The small molecule below binds the protein below.
Small molecule (SMILES): CC(=O)N[C@H]1[C@H](O[C@H]2[C@H](O)[C@@H](NC(C)=O)CO[C@@H]2CO[C@@H]2O[C@@H](C)[C@@H](O)[C@@H](O)[C@@H]2O)O[C@H](CO)[C@@H](O[C@@H]2O[C@H](CO)[C@@H](O)[C@H](O[C@@H]3O[C@H](CO)[C@@H](O)[C@H](O)[C@@H]3O)[C@@H]2O)[C@@H]1O

Sequence of chain 4.E:
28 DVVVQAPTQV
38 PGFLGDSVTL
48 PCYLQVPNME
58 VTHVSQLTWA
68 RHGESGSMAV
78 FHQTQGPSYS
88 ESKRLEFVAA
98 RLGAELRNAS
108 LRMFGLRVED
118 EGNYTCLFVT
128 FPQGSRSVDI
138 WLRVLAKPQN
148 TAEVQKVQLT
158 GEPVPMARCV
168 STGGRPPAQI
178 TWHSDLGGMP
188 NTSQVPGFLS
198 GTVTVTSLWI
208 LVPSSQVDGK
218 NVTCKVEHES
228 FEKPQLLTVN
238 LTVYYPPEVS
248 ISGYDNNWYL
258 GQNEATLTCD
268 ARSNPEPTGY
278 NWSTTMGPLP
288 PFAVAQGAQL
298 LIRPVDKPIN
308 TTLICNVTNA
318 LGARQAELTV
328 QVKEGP

Binding-site contacts:
Ligand atom O7 contacts residue TRP138 of chain 4.E at 3.8 Å.
Ligand atom C8 contacts residue TRP138 of chain 4.E at 4.0 Å (hydrophobic).
Ligand atom O3 contacts residue TRP138 of chain 4.E at 3.5 Å.
Ligand atom C5 contacts residue ASN120 of chain 4.E at 3.9 Å.
Ligand atom C2 contacts residue ASN120 of chain 4.E at 2.6 Å.
Ligand atom O5 contacts residue ASN120 of chain 4.E at 2.4 Å (h-bond).
Ligand atom C3 contacts residue ASN120 of chain 4.E at 3.9 Å.
Ligand atom O4 contacts residue TRP138 of chain 4.E at 3.1 Å.
Ligand atom C4 contacts residue TRP138 of chain 4.E at 3.3 Å (hydrophobic).
Ligand atom O5 contacts residue TRP138 of chain 4.E at 4.3 Å.
Ligand atom C2 contacts residue TRP138 of chain 4.E at 3.8 Å (hydrophobic).
Ligand atom O5 contacts residue ASN120 of chain 4.E at 4.0 Å.
Ligand atom C5 contacts residue TRP138 of chain 4.E at 3.5 Å (hydrophobic).
Ligand atom C1 contacts residue ASN120 of chain 4.E at 1.4 Å.
Ligand atom N2 contacts residue TRP138 of chain 4.E at 3.7 Å.
Ligand atom N2 contacts residue ASN120 of chain 4.E at 3.0 Å (h-bond).
Ligand atom C6 contacts residue ASN120 of chain 4.E at 3.0 Å.
Ligand atom O7 contacts residue ASN120 of chain 4.E at 4.4 Å.
Ligand atom C5 contacts residue ASN120 of chain 4.E at 3.6 Å.
Ligand atom C3 contacts residue TRP138 of chain 4.E at 2.9 Å (hydrophobic).
Ligand atom C4 contacts residue ASN120 of chain 4.E at 4.2 Å.
Ligand atom C8 contacts residue ASN120 of chain 4.E at 4.1 Å.
Ligand atom C1 contacts residue TRP138 of chain 4.E at 3.9 Å (hydrophobic).
Ligand atom C8 contacts residue GLY119 of chain 4.E at 3.9 Å.
Ligand atom C7 contacts residue ASN120 of chain 4.E at 3.8 Å.
Ligand atom C7 contacts residue TRP138 of chain 4.E at 4.3 Å (hydrophobic).